Sequence of chain 55.A:
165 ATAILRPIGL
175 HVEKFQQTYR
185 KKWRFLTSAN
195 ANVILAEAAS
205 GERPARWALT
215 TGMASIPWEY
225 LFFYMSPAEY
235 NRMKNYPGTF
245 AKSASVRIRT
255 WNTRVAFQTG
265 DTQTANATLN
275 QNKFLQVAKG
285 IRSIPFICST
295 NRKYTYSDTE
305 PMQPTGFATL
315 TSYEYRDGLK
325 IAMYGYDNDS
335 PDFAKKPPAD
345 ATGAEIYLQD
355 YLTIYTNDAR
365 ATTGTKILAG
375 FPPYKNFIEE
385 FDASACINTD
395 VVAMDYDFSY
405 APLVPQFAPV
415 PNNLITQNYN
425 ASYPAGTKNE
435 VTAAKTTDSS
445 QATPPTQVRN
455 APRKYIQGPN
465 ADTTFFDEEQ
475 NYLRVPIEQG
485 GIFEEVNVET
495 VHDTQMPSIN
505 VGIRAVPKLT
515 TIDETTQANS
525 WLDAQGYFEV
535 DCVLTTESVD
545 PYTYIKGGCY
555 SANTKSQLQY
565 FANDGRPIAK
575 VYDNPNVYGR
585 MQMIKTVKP

Sequence of chain 54.A:
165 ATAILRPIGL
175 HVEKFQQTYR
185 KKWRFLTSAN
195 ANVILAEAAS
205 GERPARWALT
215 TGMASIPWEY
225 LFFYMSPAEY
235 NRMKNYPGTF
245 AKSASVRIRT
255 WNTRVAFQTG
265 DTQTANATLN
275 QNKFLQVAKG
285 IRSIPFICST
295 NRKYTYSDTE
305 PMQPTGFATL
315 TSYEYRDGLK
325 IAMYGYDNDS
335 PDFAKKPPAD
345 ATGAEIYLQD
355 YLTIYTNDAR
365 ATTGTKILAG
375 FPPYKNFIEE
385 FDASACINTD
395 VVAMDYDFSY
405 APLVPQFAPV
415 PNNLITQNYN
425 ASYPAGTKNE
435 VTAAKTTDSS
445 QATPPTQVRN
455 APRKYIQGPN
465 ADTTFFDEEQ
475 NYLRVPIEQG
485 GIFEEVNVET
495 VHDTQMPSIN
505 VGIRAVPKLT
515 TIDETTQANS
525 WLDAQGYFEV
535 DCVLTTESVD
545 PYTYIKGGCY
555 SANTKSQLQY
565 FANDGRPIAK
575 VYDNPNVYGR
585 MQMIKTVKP

The protein below binds the small molecule below.
Small molecule (SMILES): Nc1ccn([C@H]2C[C@H](O[P](=O)(O)OC[C@H]3O[C@@H](n4cnc5c(=O)nc(N)[nH]c54)C[C@@H]3O)[C@@H](COP(=O)=O)O2)c(=O)n1

Sequence of chain 47.A:
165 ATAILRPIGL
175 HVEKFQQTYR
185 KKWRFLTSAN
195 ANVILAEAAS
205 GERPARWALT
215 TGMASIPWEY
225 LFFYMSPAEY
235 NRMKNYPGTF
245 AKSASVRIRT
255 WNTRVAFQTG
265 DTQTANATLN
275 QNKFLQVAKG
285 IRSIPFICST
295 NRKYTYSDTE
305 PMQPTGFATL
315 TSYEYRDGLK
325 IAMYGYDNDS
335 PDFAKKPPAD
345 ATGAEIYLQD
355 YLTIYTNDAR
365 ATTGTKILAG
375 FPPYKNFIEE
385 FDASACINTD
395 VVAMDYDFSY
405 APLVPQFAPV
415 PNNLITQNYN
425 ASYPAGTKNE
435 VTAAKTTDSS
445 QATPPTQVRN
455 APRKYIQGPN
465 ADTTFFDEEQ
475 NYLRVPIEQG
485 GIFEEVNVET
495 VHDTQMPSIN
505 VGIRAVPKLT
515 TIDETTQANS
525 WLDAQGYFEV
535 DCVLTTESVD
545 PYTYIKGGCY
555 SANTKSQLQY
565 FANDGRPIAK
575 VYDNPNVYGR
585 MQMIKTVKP

Binding-site contacts:
Ligand atom C5' contacts residue ARG251 of chain 47.A at 3.8 Å.
Ligand atom N4 contacts residue ASN380 of chain 55.A at 3.1 Å (h-bond).
Ligand atom C2 contacts residue ILE172 of chain 54.A at 3.8 Å (hydrophobic).
Ligand atom O6 contacts residue ARG170 of chain 54.A at 0.9 Å (salt-bridge).
Ligand atom C2 contacts residue ARG170 of chain 54.A at 3.9 Å.
Ligand atom O3' contacts residue ARG184 of chain 47.A at 3.1 Å (salt-bridge).
Ligand atom N1 contacts residue ARG170 of chain 54.A at 2.5 Å (salt-bridge).
Ligand atom N2 contacts residue DC1 of chain 55.C at 2.8 Å (h-bond).
Ligand atom O2 contacts residue ARG184 of chain 47.A at 3.7 Å.
Ligand atom C5 contacts residue LYS186 of chain 47.A at 3.6 Å.
Ligand atom C6 contacts residue LYS186 of chain 47.A at 3.7 Å.
Ligand atom C5 contacts residue ARG170 of chain 54.A at 3.1 Å.
Ligand atom N4 contacts residue LYS186 of chain 47.A at 3.9 Å.
Ligand atom C6 contacts residue ARG170 of chain 54.A at 1.9 Å.
Ligand atom N3 contacts residue LYS186 of chain 47.A at 3.5 Å.
Ligand atom C6 contacts residue DC1 of chain 55.C at 3.5 Å.
Ligand atom C4 contacts residue ILE172 of chain 54.A at 3.5 Å (hydrophobic).
Ligand atom N4 contacts residue LYS379 of chain 55.A at 3.0 Å (salt-bridge).
Ligand atom P contacts residue ARG184 of chain 47.A at 2.8 Å.
Ligand atom C4' contacts residue ARG251 of chain 47.A at 3.8 Å.
Ligand atom OP1 contacts residue ARG251 of chain 47.A at 3.4 Å (salt-bridge).
Ligand atom C2 contacts residue PRO171 of chain 54.A at 3.6 Å (hydrophobic).
Ligand atom C4 contacts residue LYS379 of chain 55.A at 3.9 Å.
Ligand atom N3 contacts residue ILE172 of chain 54.A at 3.5 Å.
Ligand atom O6 contacts residue DC1 of chain 55.C at 2.9 Å (h-bond).
Ligand atom O4' contacts residue ASP535 of chain 47.A at 3.7 Å.
Ligand atom C5' contacts residue ARG184 of chain 47.A at 3.4 Å.
Ligand atom C4 contacts residue LYS186 of chain 47.A at 3.6 Å.
Ligand atom N2 contacts residue PRO171 of chain 54.A at 2.9 Å (h-bond).
Ligand atom N1 contacts residue PRO171 of chain 54.A at 3.8 Å.
Ligand atom O2 contacts residue LYS185 of chain 47.A at 3.7 Å.
Ligand atom N7 contacts residue ARG170 of chain 54.A at 3.8 Å.
Ligand atom N4 contacts residue LEU169 of chain 54.A at 3.9 Å.
Ligand atom C4' contacts residue ARG184 of chain 47.A at 3.4 Å.
Ligand atom N2 contacts residue ILE172 of chain 54.A at 3.6 Å.
Ligand atom O5' contacts residue ARG184 of chain 47.A at 2.3 Å (salt-bridge).
Ligand atom C2 contacts residue DC1 of chain 55.C at 3.5 Å.
Ligand atom N1 contacts residue DC1 of chain 55.C at 2.9 Å (h-bond).
Ligand atom N4 contacts residue ILE172 of chain 54.A at 3.7 Å.
Ligand atom OP1 contacts residue ARG184 of chain 47.A at 2.5 Å (salt-bridge).